Binding-site contacts:
Ligand atom C5 contacts residue ARG31 of chain 1.A at 3.1 Å.
Ligand atom O2 contacts residue TYR145 of chain 1.A at 3.0 Å (h-bond).
Ligand atom O4 contacts residue TYR59 of chain 1.A at 3.6 Å.
Ligand atom O2 contacts residue TYR59 of chain 1.A at 3.4 Å.
Ligand atom C2 contacts residue TYR110 of chain 1.A at 3.3 Å (hydrophobic).
Ligand atom C3 contacts residue GLU147 of chain 1.A at 3.7 Å.
Ligand atom O5 contacts residue ARG31 of chain 1.A at 3.4 Å (salt-bridge).
Ligand atom C1 contacts residue TYR59 of chain 1.A at 3.8 Å (hydrophobic).
Ligand atom C1 contacts residue TYR145 of chain 1.A at 4.3 Å (hydrophobic).
Ligand atom C3 contacts residue ARG31 of chain 1.A at 3.7 Å.
Ligand atom O5 contacts residue TRP150 of chain 1.A at 3.9 Å.
Ligand atom O3 contacts residue TRP150 of chain 1.A at 3.6 Å.
Ligand atom C5 contacts residue TYR59 of chain 1.A at 3.8 Å (hydrophobic).
Ligand atom O2 contacts residue ARG31 of chain 1.A at 3.3 Å (salt-bridge).
Ligand atom C2 contacts residue TYR59 of chain 1.A at 4.1 Å (hydrophobic).
Ligand atom O2 contacts residue GLU147 of chain 1.A at 2.5 Å (salt-bridge).
Ligand atom C5 contacts residue TYR110 of chain 1.A at 3.4 Å (hydrophobic).
Ligand atom C4 contacts residue TYR110 of chain 1.A at 4.0 Å (hydrophobic).
Ligand atom C1 contacts residue TRP150 of chain 1.A at 4.2 Å (hydrophobic).
Ligand atom C1 contacts residue ARG31 of chain 1.A at 4.2 Å.
Ligand atom C2 contacts residue TRP150 of chain 1.A at 3.8 Å (hydrophobic).
Ligand atom C4 contacts residue ARG31 of chain 1.A at 3.8 Å.
Ligand atom O3 contacts residue GLU147 of chain 1.A at 2.8 Å (salt-bridge).
Ligand atom C3 contacts residue TYR110 of chain 1.A at 3.9 Å (hydrophobic).
Ligand atom C4 contacts residue TYR59 of chain 1.A at 4.1 Å (hydrophobic).
Ligand atom O1 contacts residue ARG31 of chain 1.A at 3.8 Å.
Ligand atom C5 contacts residue TRP150 of chain 1.A at 3.9 Å (hydrophobic).
Ligand atom C1 contacts residue TYR110 of chain 1.A at 3.9 Å (hydrophobic).
Ligand atom C2 contacts residue ARG31 of chain 1.A at 3.4 Å.
Ligand atom O3 contacts residue TYR145 of chain 1.A at 4.1 Å.
Ligand atom O2 contacts residue TYR110 of chain 1.A at 2.4 Å (h-bond).
Ligand atom O3 contacts residue ARG31 of chain 1.A at 3.3 Å (salt-bridge).
Ligand atom O5 contacts residue TYR110 of chain 1.A at 3.4 Å (h-bond).
Ligand atom O4 contacts residue TYR110 of chain 1.A at 3.6 Å.
Ligand atom C3 contacts residue TYR59 of chain 1.A at 3.8 Å (hydrophobic).
Ligand atom O4 contacts residue TRP150 of chain 1.A at 3.6 Å.
Ligand atom C3 contacts residue TYR145 of chain 1.A at 3.6 Å (hydrophobic).
Ligand atom C2 contacts residue GLU147 of chain 1.A at 3.5 Å.
Ligand atom O1 contacts residue GLY32 of chain 1.A at 4.1 Å.
Ligand atom C2 contacts residue TYR145 of chain 1.A at 3.8 Å (hydrophobic).

The small molecule below binds the protein below.
Small molecule (SMILES): O[C@@H]1[C@@H](O)[C@H](O[C@@H]2CO[C@@H](O[C@@H]3CO[C@@H](O[C@@H]4CO[C@@H](O)[C@H](O)[C@H]4O)[C@H](O)[C@H]3O)[C@H](O)[C@H]2O)OC[C@H]1O

Sequence of chain 1.A:
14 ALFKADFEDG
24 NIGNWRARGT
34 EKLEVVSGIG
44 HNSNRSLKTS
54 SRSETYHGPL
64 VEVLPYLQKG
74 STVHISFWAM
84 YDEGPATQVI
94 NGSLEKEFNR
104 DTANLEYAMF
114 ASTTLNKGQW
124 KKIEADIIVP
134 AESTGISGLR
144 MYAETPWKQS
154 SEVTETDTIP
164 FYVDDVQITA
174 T